The small molecule below binds the protein below.
Small molecule (SMILES): O=C[C@H](O)COP(=O)(O)O

Binding-site contacts:
Ligand atom C2 contacts residue TYR169 of chain 2.A at 3.5 Å (hydrophobic).
Ligand atom O1P contacts residue ASP298 of chain 2.A at 3.9 Å.
Ligand atom O1 contacts residue ARG296 of chain 2.A at 4.2 Å.
Ligand atom P contacts residue ASP298 of chain 2.A at 3.9 Å.
Ligand atom O1 contacts residue CYS297 of chain 2.A at 2.9 Å (h-bond).
Ligand atom C2 contacts residue ASN168 of chain 2.A at 4.4 Å.
Ligand atom O2 contacts residue CYS297 of chain 2.A at 2.8 Å (h-bond).
Ligand atom C3 contacts residue CYS297 of chain 2.A at 4.1 Å (hydrophobic).
Ligand atom O4P contacts residue ARG296 of chain 2.A at 2.9 Å (salt-bridge).
Ligand atom O4P contacts residue HIS455 of chain 2.A at 2.7 Å (h-bond).
Ligand atom O3P contacts residue GLY456 of chain 2.A at 2.9 Å (h-bond).
Ligand atom P contacts residue GLY456 of chain 2.A at 4.0 Å.
Ligand atom O1P contacts residue HIS455 of chain 2.A at 3.6 Å.
Ligand atom C2 contacts residue HIS455 of chain 2.A at 4.3 Å.
Ligand atom O3P contacts residue ARG454 of chain 2.A at 4.0 Å.
Ligand atom O1 contacts residue ASN168 of chain 2.A at 2.9 Å (h-bond).
Ligand atom P contacts residue TYR169 of chain 2.A at 3.6 Å.
Ligand atom C2 contacts residue CYS297 of chain 2.A at 3.3 Å (hydrophobic).
Ligand atom O1 contacts residue TYR169 of chain 2.A at 4.2 Å.
Ligand atom P contacts residue HIS455 of chain 2.A at 3.6 Å.
Ligand atom C3 contacts residue ASP298 of chain 2.A at 4.1 Å.
Ligand atom C1 contacts residue CYS297 of chain 2.A at 2.8 Å (hydrophobic).
Ligand atom P contacts residue ARG296 of chain 2.A at 3.6 Å.
Ligand atom O2P contacts residue ARG296 of chain 2.A at 2.8 Å (salt-bridge).
Ligand atom O4P contacts residue ASP298 of chain 2.A at 2.7 Å (salt-bridge).
Ligand atom C1 contacts residue ARG296 of chain 2.A at 4.0 Å.
Ligand atom O4P contacts residue ARG454 of chain 2.A at 3.1 Å.
Ligand atom C1 contacts residue TYR169 of chain 2.A at 3.6 Å (hydrophobic).
Ligand atom O3P contacts residue TYR169 of chain 2.A at 4.2 Å.
Ligand atom O4P contacts residue GLY456 of chain 2.A at 4.1 Å.
Ligand atom C3 contacts residue TYR169 of chain 2.A at 3.1 Å (hydrophobic).
Ligand atom C1 contacts residue ASN168 of chain 2.A at 3.3 Å.
Ligand atom O2P contacts residue ASP298 of chain 2.A at 4.1 Å.
Ligand atom P contacts residue ARG454 of chain 2.A at 4.1 Å.
Ligand atom O1P contacts residue TYR169 of chain 2.A at 3.8 Å.
Ligand atom O2 contacts residue HIS455 of chain 2.A at 3.0 Å (h-bond).
Ligand atom O2P contacts residue TYR169 of chain 2.A at 2.5 Å (h-bond).
Ligand atom O3P contacts residue HIS455 of chain 2.A at 3.6 Å (h-bond).
Ligand atom O4P contacts residue PRO453 of chain 2.A at 4.1 Å.

Sequence of chain 2.A:
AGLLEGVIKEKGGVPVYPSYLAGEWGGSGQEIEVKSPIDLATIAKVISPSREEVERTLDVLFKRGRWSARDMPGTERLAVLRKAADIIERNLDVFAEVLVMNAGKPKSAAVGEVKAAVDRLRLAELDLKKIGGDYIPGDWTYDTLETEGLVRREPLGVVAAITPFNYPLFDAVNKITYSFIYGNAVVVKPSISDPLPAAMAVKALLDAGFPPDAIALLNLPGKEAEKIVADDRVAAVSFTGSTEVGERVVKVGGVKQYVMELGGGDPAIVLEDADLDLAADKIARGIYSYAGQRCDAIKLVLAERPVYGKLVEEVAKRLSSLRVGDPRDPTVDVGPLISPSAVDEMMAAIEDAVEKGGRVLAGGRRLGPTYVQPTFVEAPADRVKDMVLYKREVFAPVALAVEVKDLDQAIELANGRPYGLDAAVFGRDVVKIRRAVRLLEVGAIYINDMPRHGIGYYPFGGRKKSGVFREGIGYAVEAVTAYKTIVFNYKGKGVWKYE